Binding-site contacts:
Ligand atom O12 contacts residue GLN59 of chain 1.B at 4.2 Å.
Ligand atom O3 contacts residue GLU62 of chain 1.B at 3.9 Å.
Ligand atom C7 contacts residue TRP275 of chain 1.A at 4.1 Å (hydrophobic).
Ligand atom O3 contacts residue GLN59 of chain 1.B at 3.6 Å (h-bond).
Ligand atom C6 contacts residue GLU62 of chain 1.B at 4.1 Å.
Ligand atom C15 contacts residue MET271 of chain 1.A at 4.0 Å (hydrophobic).
Ligand atom C8 contacts residue TRP275 of chain 1.A at 4.4 Å (hydrophobic).
Ligand atom C18 contacts residue TRP275 of chain 1.A at 4.0 Å (hydrophobic).
Ligand atom C4 contacts residue THR66 of chain 1.B at 3.8 Å.
Ligand atom O3 contacts residue THR63 of chain 1.B at 3.2 Å (h-bond).
Ligand atom C19 contacts residue TRP275 of chain 1.A at 3.8 Å (hydrophobic).
Ligand atom C23 contacts residue MET271 of chain 1.A at 4.4 Å (hydrophobic).
Ligand atom C4 contacts residue THR63 of chain 1.B at 4.4 Å.
Ligand atom C24 contacts residue MET271 of chain 1.A at 3.8 Å (hydrophobic).
Ligand atom C3 contacts residue GLN59 of chain 1.B at 4.5 Å.
Ligand atom O7 contacts residue GLU62 of chain 1.B at 2.9 Å (salt-bridge).
Ligand atom C3 contacts residue THR63 of chain 1.B at 4.2 Å.
Ligand atom C3 contacts residue THR66 of chain 1.B at 4.3 Å.
Ligand atom C15 contacts residue TRP275 of chain 1.A at 4.0 Å (hydrophobic).
Ligand atom O25 contacts residue MET271 of chain 1.A at 3.5 Å.
Ligand atom C6 contacts residue THR66 of chain 1.B at 3.9 Å.
Ligand atom C16 contacts residue GLY272 of chain 1.A at 4.4 Å.
Ligand atom C7 contacts residue GLU62 of chain 1.B at 3.7 Å.
Ligand atom O26 contacts residue MET271 of chain 1.A at 3.7 Å.
Ligand atom C22 contacts residue MET271 of chain 1.A at 3.8 Å (hydrophobic).
Ligand atom C6 contacts residue TRP275 of chain 1.A at 3.7 Å (hydrophobic).
Ligand atom C15 contacts residue GLY272 of chain 1.A at 4.0 Å.
Ligand atom C4 contacts residue GLU62 of chain 1.B at 3.7 Å.
Ligand atom C3 contacts residue GLU62 of chain 1.B at 4.2 Å.
Ligand atom O7 contacts residue GLN59 of chain 1.B at 4.2 Å.
Ligand atom C16 contacts residue MET271 of chain 1.A at 3.7 Å (hydrophobic).
Ligand atom C5 contacts residue THR66 of chain 1.B at 3.8 Å.

This protein binds this small molecule.
Small molecule (SMILES): C[C@H](CCC(=O)O)[C@H]1CC[C@H]2[C@@H]3[C@H](O)C[C@@H]4C[C@H](O)CC[C@]4(C)[C@H]3C[C@H](O)[C@]12C

Sequence of chain 1.B:
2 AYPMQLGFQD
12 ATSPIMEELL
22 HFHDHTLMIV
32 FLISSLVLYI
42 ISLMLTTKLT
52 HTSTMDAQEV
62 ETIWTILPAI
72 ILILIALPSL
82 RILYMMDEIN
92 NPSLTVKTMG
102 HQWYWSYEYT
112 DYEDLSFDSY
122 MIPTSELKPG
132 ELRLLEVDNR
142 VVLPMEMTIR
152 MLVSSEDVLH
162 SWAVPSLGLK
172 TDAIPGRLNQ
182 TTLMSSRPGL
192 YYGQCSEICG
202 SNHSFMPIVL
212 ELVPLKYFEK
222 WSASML

Sequence of chain 1.A:
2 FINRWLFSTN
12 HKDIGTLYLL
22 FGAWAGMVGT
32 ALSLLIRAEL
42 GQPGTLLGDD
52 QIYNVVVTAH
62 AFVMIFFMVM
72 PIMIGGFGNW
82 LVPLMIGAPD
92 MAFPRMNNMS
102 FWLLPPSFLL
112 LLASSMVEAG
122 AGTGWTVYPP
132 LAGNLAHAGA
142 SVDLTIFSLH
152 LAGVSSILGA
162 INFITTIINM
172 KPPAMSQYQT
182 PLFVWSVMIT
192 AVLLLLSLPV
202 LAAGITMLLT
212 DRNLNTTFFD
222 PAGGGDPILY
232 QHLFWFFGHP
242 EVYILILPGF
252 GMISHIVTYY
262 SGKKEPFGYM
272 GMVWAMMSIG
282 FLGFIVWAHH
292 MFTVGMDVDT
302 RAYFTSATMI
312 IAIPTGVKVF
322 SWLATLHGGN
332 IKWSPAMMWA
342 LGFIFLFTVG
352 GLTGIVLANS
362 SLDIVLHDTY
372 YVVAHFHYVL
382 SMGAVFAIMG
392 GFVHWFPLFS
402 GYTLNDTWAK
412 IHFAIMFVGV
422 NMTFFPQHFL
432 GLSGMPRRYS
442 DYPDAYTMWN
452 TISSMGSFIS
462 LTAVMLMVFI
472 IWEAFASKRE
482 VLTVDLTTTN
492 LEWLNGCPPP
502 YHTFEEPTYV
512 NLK